The protein below binds the small molecule below.
Small molecule (SMILES): O=C([O-])C(=O)[O-]

Binding-site contacts:
Ligand atom C2 contacts residue ALA209 of chain 1.E at 3.5 Å (hydrophobic).
Ligand atom O3 contacts residue GLU188 of chain 1.E at 3.4 Å (salt-bridge).
Ligand atom O4 contacts residue GLY211 of chain 1.E at 3.8 Å.
Ligand atom C2 contacts residue GLU188 of chain 1.E at 3.6 Å.
Ligand atom C1 contacts residue GLU188 of chain 1.E at 3.9 Å.
Ligand atom O2 contacts residue MG1 of chain 1.EA at 4.3 Å.
Ligand atom O2 contacts residue THR244 of chain 1.E at 2.6 Å (h-bond).
Ligand atom O1 contacts residue THR244 of chain 1.E at 3.3 Å (h-bond).
Ligand atom O1 contacts residue ARG87 of chain 1.E at 4.3 Å.
Ligand atom O3 contacts residue ARG87 of chain 1.E at 4.5 Å.
Ligand atom C2 contacts residue MG1 of chain 1.EA at 3.1 Å.
Ligand atom O2 contacts residue ASP212 of chain 1.E at 3.8 Å.
Ligand atom O4 contacts residue ALA209 of chain 1.E at 4.0 Å.
Ligand atom C1 contacts residue LYS186 of chain 1.E at 3.6 Å.
Ligand atom C2 contacts residue THR244 of chain 1.E at 3.5 Å.
Ligand atom C1 contacts residue THR244 of chain 1.E at 3.9 Å.
Ligand atom C2 contacts residue ARG210 of chain 1.E at 4.4 Å.
Ligand atom C1 contacts residue ALA209 of chain 1.E at 3.7 Å (hydrophobic).
Ligand atom O2 contacts residue ARG210 of chain 1.E at 3.5 Å (salt-bridge).
Ligand atom O2 contacts residue GLY211 of chain 1.E at 2.8 Å (h-bond).
Ligand atom C2 contacts residue ASP212 of chain 1.E at 3.8 Å.
Ligand atom O3 contacts residue LYS186 of chain 1.E at 2.7 Å (salt-bridge).
Ligand atom O3 contacts residue ALA209 of chain 1.E at 4.2 Å.
Ligand atom O3 contacts residue ASP212 of chain 1.E at 4.3 Å.
Ligand atom O1 contacts residue MET207 of chain 1.E at 4.1 Å.
Ligand atom C1 contacts residue MG1 of chain 1.EA at 3.0 Å.
Ligand atom O4 contacts residue ASP212 of chain 1.E at 2.9 Å (salt-bridge).
Ligand atom O4 contacts residue GLU188 of chain 1.E at 3.0 Å (salt-bridge).
Ligand atom O4 contacts residue MG1 of chain 1.EA at 2.3 Å.
Ligand atom O3 contacts residue MG1 of chain 1.EA at 2.3 Å.
Ligand atom O1 contacts residue ALA209 of chain 1.E at 4.0 Å.
Ligand atom O2 contacts residue ALA209 of chain 1.E at 3.3 Å.
Ligand atom O1 contacts residue MET276 of chain 1.E at 4.0 Å.
Ligand atom C2 contacts residue GLY211 of chain 1.E at 3.7 Å.
Ligand atom O1 contacts residue MG1 of chain 1.EA at 4.3 Å.
Ligand atom O1 contacts residue LYS186 of chain 1.E at 3.9 Å.

Sequence of chain 1.E:
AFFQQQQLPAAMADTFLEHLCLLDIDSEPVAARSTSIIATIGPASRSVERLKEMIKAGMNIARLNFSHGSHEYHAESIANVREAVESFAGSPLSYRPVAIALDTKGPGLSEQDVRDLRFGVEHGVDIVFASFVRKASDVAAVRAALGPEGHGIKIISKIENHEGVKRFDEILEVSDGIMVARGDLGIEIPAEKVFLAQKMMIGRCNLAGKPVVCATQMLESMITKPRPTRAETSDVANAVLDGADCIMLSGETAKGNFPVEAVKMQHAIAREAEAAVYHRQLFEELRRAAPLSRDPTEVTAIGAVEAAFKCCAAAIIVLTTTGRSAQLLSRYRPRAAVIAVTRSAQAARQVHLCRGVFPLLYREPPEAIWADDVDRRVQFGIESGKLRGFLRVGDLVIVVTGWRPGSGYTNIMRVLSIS